This protein binds this small molecule.
Small molecule (SMILES): O=C(O)CCc1nc2cc(Cl)ccc2s1

Sequence of chain 1.A:
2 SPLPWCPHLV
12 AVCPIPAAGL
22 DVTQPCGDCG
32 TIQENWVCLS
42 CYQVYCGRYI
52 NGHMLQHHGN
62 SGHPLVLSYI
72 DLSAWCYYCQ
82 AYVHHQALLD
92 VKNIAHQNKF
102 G

Binding-site contacts:
Ligand atom O contacts residue TYR78 of chain 1.A at 2.7 Å (h-bond).
Ligand atom C2 contacts residue TRP37 of chain 1.A at 3.3 Å (hydrophobic).
Ligand atom S contacts residue TRP37 of chain 1.A at 3.6 Å.
Ligand atom C contacts residue GLY48 of chain 1.A at 4.1 Å.
Ligand atom C2 contacts residue TYR78 of chain 1.A at 3.9 Å (hydrophobic).
Ligand atom C9 contacts residue ARG49 of chain 1.A at 3.5 Å.
Ligand atom C7 contacts residue ARG49 of chain 1.A at 4.0 Å.
Ligand atom C9 contacts residue TYR83 of chain 1.A at 3.7 Å (hydrophobic).
Ligand atom C2 contacts residue ARG49 of chain 1.A at 4.1 Å.
Ligand atom O1 contacts residue ARG49 of chain 1.A at 2.9 Å (salt-bridge).
Ligand atom N contacts residue ARG49 of chain 1.A at 3.8 Å.
Ligand atom N contacts residue TRP76 of chain 1.A at 3.5 Å (h-bond).
Ligand atom O1 contacts residue GLU35 of chain 1.A at 3.9 Å.
Ligand atom C1 contacts residue TRP37 of chain 1.A at 4.0 Å (hydrophobic).
Ligand atom C4 contacts residue TRP76 of chain 1.A at 3.5 Å (hydrophobic).
Ligand atom C2 contacts residue TRP76 of chain 1.A at 3.8 Å (hydrophobic).
Ligand atom O1 contacts residue TRP37 of chain 1.A at 3.9 Å.
Ligand atom C7 contacts residue TRP76 of chain 1.A at 3.6 Å (hydrophobic).
Ligand atom O contacts residue ARG49 of chain 1.A at 3.9 Å.
Ligand atom C contacts residue ARG49 of chain 1.A at 3.7 Å.
Ligand atom C5 contacts residue TRP76 of chain 1.A at 3.5 Å (hydrophobic).
Ligand atom C3 contacts residue TRP37 of chain 1.A at 4.1 Å (hydrophobic).
Ligand atom C8 contacts residue ARG49 of chain 1.A at 3.5 Å.
Ligand atom C contacts residue TRP37 of chain 1.A at 4.2 Å (hydrophobic).
Ligand atom O contacts residue LEU56 of chain 1.A at 3.9 Å.
Ligand atom C6 contacts residue ARG49 of chain 1.A at 3.8 Å.
Ligand atom C8 contacts residue TYR83 of chain 1.A at 3.5 Å (hydrophobic).
Ligand atom C9 contacts residue TRP76 of chain 1.A at 3.6 Å (hydrophobic).
Ligand atom C3 contacts residue ARG49 of chain 1.A at 3.7 Å.
Ligand atom C contacts residue TYR78 of chain 1.A at 3.3 Å (hydrophobic).
Ligand atom S contacts residue TYR83 of chain 1.A at 3.2 Å (h-bond).
Ligand atom O1 contacts residue GLY48 of chain 1.A at 3.5 Å.
Ligand atom C6 contacts residue TRP76 of chain 1.A at 3.8 Å (hydrophobic).
Ligand atom S contacts residue TRP76 of chain 1.A at 3.5 Å.
Ligand atom C4 contacts residue ARG49 of chain 1.A at 3.5 Å.
Ligand atom C5 contacts residue ARG49 of chain 1.A at 3.5 Å.
Ligand atom C8 contacts residue TRP76 of chain 1.A at 3.6 Å (hydrophobic).
Ligand atom S contacts residue ARG49 of chain 1.A at 3.7 Å.
Ligand atom C3 contacts residue TRP76 of chain 1.A at 3.5 Å (hydrophobic).
Ligand atom C1 contacts residue TYR78 of chain 1.A at 2.7 Å (hydrophobic).